Sequence of chain 1.B:
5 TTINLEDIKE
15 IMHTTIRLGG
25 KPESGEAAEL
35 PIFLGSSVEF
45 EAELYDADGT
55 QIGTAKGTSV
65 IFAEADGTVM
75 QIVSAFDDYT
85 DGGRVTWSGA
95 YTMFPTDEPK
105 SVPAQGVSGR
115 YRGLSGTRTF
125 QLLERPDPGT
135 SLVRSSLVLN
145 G

Sequence of chain 1.A:
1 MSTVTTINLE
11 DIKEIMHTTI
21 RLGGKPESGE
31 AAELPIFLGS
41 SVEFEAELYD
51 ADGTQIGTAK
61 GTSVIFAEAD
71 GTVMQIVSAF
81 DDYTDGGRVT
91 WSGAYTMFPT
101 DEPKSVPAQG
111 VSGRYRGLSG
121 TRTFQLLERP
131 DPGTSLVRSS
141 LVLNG

Binding-site contacts:
Ligand atom C23 contacts residue MET97 of chain 1.A at 3.4 Å (hydrophobic).
Ligand atom O32 contacts residue SER135 of chain 1.A at 2.6 Å (h-bond).
Ligand atom C3 contacts residue ILE36 of chain 1.B at 3.9 Å (hydrophobic).
Ligand atom O4 contacts residue THR100 of chain 1.A at 3.1 Å (h-bond).
Ligand atom O34 contacts residue SER63 of chain 1.A at 3.6 Å.
Ligand atom C2 contacts residue ILE36 of chain 1.B at 3.7 Å (hydrophobic).
Ligand atom O31 contacts residue GLN75 of chain 1.A at 3.2 Å (h-bond).
Ligand atom C33 contacts residue SER63 of chain 1.A at 3.8 Å.
Ligand atom C8 contacts residue TRP91 of chain 1.A at 4.0 Å (hydrophobic).
Ligand atom CE2 contacts residue ARG129 of chain 1.A at 3.9 Å.
Ligand atom C30 contacts residue GLN75 of chain 1.A at 4.0 Å.
Ligand atom O31 contacts residue VAL42 of chain 1.A at 3.8 Å.
Ligand atom C29 contacts residue TYR95 of chain 1.A at 3.6 Å (hydrophobic).
Ligand atom C7 contacts residue ARG129 of chain 1.A at 3.8 Å.
Ligand atom C33 contacts residue PHE44 of chain 1.A at 3.5 Å (hydrophobic).
Ligand atom N5N contacts residue MET16 of chain 1.A at 3.4 Å (h-bond).
Ligand atom C8 contacts residue TYR95 of chain 1.A at 3.9 Å (hydrophobic).
Ligand atom O4 contacts residue LEU126 of chain 1.A at 3.1 Å.
Ligand atom O32 contacts residue THR18 of chain 1.A at 3.8 Å.
Ligand atom C26 contacts residue PHE124 of chain 1.A at 3.8 Å (hydrophobic).
Ligand atom C8 contacts residue PHE44 of chain 1.A at 3.6 Å (hydrophobic).
Ligand atom C11 contacts residue MET16 of chain 1.A at 3.6 Å (hydrophobic).
Ligand atom C21 contacts residue THR100 of chain 1.A at 3.8 Å.
Ligand atom C8 contacts residue SER63 of chain 1.A at 3.5 Å.
Ligand atom C16 contacts residue SER135 of chain 1.A at 3.9 Å.
Ligand atom C23 contacts residue GLN75 of chain 1.A at 4.0 Å.
Ligand atom C24 contacts residue PHE124 of chain 1.A at 3.8 Å (hydrophobic).
Ligand atom C3 contacts residue ILE65 of chain 1.A at 3.9 Å (hydrophobic).
Ligand atom C23 contacts residue TYR95 of chain 1.A at 3.6 Å (hydrophobic).
Ligand atom C4 contacts residue VAL42 of chain 1.A at 3.9 Å (hydrophobic).
Ligand atom O34 contacts residue TYR95 of chain 1.A at 3.7 Å.
Ligand atom C26 contacts residue TYR95 of chain 1.A at 4.0 Å (hydrophobic).
Ligand atom CE2 contacts residue LEU126 of chain 1.A at 3.8 Å (hydrophobic).
Ligand atom O34 contacts residue GLN75 of chain 1.A at 2.7 Å (h-bond).
Ligand atom C23 contacts residue THR96 of chain 1.A at 4.0 Å.
Ligand atom C11 contacts residue PHE124 of chain 1.A at 3.9 Å (hydrophobic).
Ligand atom C21 contacts residue MET97 of chain 1.A at 3.9 Å (hydrophobic).
Ligand atom C23 contacts residue LYS104 of chain 1.A at 3.8 Å.
Ligand atom C33 contacts residue MET16 of chain 1.A at 3.9 Å (hydrophobic).
Ligand atom C29 contacts residue SER63 of chain 1.A at 3.3 Å.

The protein below binds the small molecule below.
Small molecule (SMILES): CC[C@@H]1C/C(C)=C/[C@@]2(C)[C@H](C)C[C@]23NC(=O)C(=C3O)C(=O)[C@@]2(C)[C@@H]3CCC[C@H](O)[C@H]3C=C[C@H]2C[C@H]1O